Sequence of chain 1.A:
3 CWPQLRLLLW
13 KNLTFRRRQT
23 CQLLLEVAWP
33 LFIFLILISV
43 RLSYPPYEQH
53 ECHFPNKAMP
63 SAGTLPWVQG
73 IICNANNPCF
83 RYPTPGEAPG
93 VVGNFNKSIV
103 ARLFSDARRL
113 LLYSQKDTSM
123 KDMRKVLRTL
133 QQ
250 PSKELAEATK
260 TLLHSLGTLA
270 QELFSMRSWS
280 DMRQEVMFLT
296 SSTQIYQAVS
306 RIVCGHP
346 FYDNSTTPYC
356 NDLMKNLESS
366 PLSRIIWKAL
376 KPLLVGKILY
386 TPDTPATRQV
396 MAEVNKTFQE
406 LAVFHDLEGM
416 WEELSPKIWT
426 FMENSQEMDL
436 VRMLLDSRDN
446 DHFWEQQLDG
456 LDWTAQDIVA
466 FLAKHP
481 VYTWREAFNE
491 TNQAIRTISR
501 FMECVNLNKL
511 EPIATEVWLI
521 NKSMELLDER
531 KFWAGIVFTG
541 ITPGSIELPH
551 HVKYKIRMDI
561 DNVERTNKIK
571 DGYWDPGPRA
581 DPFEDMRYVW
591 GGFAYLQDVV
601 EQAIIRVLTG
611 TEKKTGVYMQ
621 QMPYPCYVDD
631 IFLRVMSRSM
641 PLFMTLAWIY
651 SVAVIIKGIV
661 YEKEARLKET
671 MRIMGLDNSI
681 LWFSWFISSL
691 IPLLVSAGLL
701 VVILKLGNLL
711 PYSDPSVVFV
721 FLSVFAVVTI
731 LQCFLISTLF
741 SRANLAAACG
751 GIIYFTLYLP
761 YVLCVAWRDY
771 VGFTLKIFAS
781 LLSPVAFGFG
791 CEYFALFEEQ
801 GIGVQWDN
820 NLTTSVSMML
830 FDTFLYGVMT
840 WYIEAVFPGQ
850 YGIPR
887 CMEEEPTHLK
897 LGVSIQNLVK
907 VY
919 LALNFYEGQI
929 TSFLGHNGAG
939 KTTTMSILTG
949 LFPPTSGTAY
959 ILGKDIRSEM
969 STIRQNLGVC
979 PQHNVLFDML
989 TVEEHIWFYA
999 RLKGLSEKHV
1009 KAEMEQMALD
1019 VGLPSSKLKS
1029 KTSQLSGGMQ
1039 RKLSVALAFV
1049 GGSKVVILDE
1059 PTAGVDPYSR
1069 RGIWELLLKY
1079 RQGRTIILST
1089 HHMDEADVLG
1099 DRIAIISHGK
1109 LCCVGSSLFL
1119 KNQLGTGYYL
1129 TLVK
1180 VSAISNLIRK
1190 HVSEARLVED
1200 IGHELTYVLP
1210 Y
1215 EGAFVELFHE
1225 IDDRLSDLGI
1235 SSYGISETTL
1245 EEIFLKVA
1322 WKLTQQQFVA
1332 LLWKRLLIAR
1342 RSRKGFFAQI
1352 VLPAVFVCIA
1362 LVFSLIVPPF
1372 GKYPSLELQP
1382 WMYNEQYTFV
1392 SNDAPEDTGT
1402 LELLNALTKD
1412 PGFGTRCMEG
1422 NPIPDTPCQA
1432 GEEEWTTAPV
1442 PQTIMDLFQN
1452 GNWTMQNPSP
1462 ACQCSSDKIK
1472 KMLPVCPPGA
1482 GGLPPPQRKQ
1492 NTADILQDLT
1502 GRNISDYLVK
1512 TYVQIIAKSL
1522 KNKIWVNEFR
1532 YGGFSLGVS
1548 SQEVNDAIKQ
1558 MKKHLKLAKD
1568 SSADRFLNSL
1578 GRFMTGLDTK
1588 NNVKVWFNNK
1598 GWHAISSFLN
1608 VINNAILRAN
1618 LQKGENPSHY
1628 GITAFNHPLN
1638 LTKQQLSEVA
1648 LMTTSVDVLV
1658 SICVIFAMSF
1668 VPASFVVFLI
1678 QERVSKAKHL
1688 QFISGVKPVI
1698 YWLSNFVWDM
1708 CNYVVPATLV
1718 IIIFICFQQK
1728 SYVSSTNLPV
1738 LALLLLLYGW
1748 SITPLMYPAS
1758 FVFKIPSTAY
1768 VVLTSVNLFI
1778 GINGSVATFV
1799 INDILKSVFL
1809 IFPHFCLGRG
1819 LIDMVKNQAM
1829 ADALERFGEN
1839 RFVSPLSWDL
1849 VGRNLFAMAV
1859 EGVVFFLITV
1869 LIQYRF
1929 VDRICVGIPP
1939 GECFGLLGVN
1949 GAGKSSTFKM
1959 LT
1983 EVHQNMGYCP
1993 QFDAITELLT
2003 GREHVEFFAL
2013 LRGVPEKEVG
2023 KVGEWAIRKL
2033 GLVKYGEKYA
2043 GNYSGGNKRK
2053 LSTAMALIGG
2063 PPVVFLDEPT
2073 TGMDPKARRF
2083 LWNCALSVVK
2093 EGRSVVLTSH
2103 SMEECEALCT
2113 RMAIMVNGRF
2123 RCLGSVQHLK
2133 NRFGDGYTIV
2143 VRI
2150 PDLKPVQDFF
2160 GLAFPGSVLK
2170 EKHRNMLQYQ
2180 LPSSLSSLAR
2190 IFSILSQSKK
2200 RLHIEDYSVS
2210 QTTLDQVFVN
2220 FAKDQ

The protein below binds the small molecule below.
Small molecule (SMILES): CC(=O)N[C@H]1[C@H](O[C@H]2[C@H](O)[C@@H](NC(C)=O)CO[C@@H]2CO)O[C@H](CO)[C@@H](O[C@@H]2O[C@H](CO[C@@H]3O[C@H](CO)[C@@H](O)[C@H](O)[C@@H]3O)[C@@H](O)[C@H](O[C@@H]3O[C@H](CO)[C@@H](O)[C@H](O)[C@@H]3O)[C@@H]2O)[C@@H]1O

Binding-site contacts:
Ligand atom O5 contacts residue PRO1459 of chain 1.A at 4.3 Å.
Ligand atom C4 contacts residue ASN1504 of chain 1.A at 4.2 Å.
Ligand atom C8 contacts residue ASN1504 of chain 1.A at 4.3 Å.
Ligand atom O6 contacts residue ASP1507 of chain 1.A at 2.9 Å (salt-bridge).
Ligand atom O7 contacts residue MET1456 of chain 1.A at 3.6 Å.
Ligand atom C5 contacts residue SER1506 of chain 1.A at 4.2 Å.
Ligand atom C1 contacts residue ASP1507 of chain 1.A at 4.3 Å.
Ligand atom C7 contacts residue ASN1504 of chain 1.A at 4.0 Å.
Ligand atom C1 contacts residue SER1506 of chain 1.A at 3.8 Å.
Ligand atom C6 contacts residue PRO85 of chain 1.A at 3.9 Å (hydrophobic).
Ligand atom O4 contacts residue PRO85 of chain 1.A at 3.3 Å.
Ligand atom C1 contacts residue MET1456 of chain 1.A at 4.3 Å (hydrophobic).
Ligand atom C2 contacts residue ASN1504 of chain 1.A at 2.5 Å.
Ligand atom O6 contacts residue TYR84 of chain 1.A at 4.0 Å.
Ligand atom C7 contacts residue MET1456 of chain 1.A at 3.7 Å (hydrophobic).
Ligand atom O5 contacts residue TYR84 of chain 1.A at 4.4 Å.
Ligand atom N2 contacts residue ASN1504 of chain 1.A at 2.9 Å (h-bond).
Ligand atom C3 contacts residue PRO85 of chain 1.A at 4.3 Å (hydrophobic).
Ligand atom O5 contacts residue SER1506 of chain 1.A at 4.1 Å.
Ligand atom C8 contacts residue PRO91 of chain 1.A at 4.1 Å (hydrophobic).
Ligand atom C5 contacts residue TYR84 of chain 1.A at 3.7 Å (hydrophobic).
Ligand atom C5 contacts residue ASN1504 of chain 1.A at 3.7 Å.
Ligand atom O3 contacts residue GLN1457 of chain 1.A at 4.1 Å.
Ligand atom C2 contacts residue PRO85 of chain 1.A at 4.2 Å (hydrophobic).
Ligand atom C5 contacts residue PRO85 of chain 1.A at 4.0 Å (hydrophobic).
Ligand atom C6 contacts residue ASP1507 of chain 1.A at 4.2 Å.
Ligand atom C4 contacts residue PRO85 of chain 1.A at 4.0 Å (hydrophobic).
Ligand atom O3 contacts residue TYR84 of chain 1.A at 3.6 Å.
Ligand atom O5 contacts residue ASN1504 of chain 1.A at 2.4 Å (h-bond).
Ligand atom O7 contacts residue GLN1457 of chain 1.A at 3.5 Å.
Ligand atom C8 contacts residue MET1456 of chain 1.A at 3.7 Å (hydrophobic).
Ligand atom O6 contacts residue PRO85 of chain 1.A at 4.0 Å.
Ligand atom C3 contacts residue ASN1504 of chain 1.A at 3.8 Å.
Ligand atom C6 contacts residue TYR84 of chain 1.A at 3.2 Å (hydrophobic).
Ligand atom O5 contacts residue ASP1507 of chain 1.A at 3.9 Å.
Ligand atom C2 contacts residue MET1456 of chain 1.A at 4.0 Å (hydrophobic).
Ligand atom C1 contacts residue ASN1504 of chain 1.A at 1.4 Å.
Ligand atom N2 contacts residue MET1456 of chain 1.A at 4.3 Å.
Ligand atom C1 contacts residue PRO85 of chain 1.A at 4.5 Å (hydrophobic).